A small-molecule ligand and the protein it binds are described below.
Small molecule (SMILES): CC(C)=CCC[C@@]1(C)Oc2ccc(C(=O)O)cc2C[C@@H]1O

Binding-site contacts:
Ligand atom C19 contacts residue ALA50 of chain 2.B at 3.4 Å (hydrophobic).
Ligand atom C23 contacts residue VAL94 of chain 2.B at 3.8 Å (hydrophobic).
Ligand atom C18 contacts residue ALA50 of chain 2.B at 3.7 Å (hydrophobic).
Ligand atom O39 contacts residue MET130 of chain 2.B at 3.6 Å.
Ligand atom C6 contacts residue PHE93 of chain 2.B at 3.8 Å (hydrophobic).
Ligand atom C15 contacts residue HIS102 of chain 2.B at 3.6 Å.
Ligand atom C4 contacts residue PHE93 of chain 2.B at 3.9 Å (hydrophobic).
Ligand atom C21 contacts residue TYR90 of chain 2.B at 3.7 Å (hydrophobic).
Ligand atom C11 contacts residue PRO157 of chain 2.B at 3.4 Å (hydrophobic).
Ligand atom C9 contacts residue HIS102 of chain 2.B at 3.5 Å.
Ligand atom O16 contacts residue LEU75 of chain 2.B at 3.5 Å.
Ligand atom C6 contacts residue TYR153 of chain 2.B at 3.9 Å (hydrophobic).
Ligand atom C21 contacts residue ALA50 of chain 2.B at 3.6 Å (hydrophobic).
Ligand atom C7 contacts residue GLU136 of chain 2.B at 3.7 Å.
Ligand atom C3 contacts residue HIS102 of chain 2.B at 3.6 Å.
Ligand atom C4 contacts residue TRP118 of chain 2.B at 3.7 Å (hydrophobic).
Ligand atom C8 contacts residue TYR46 of chain 2.B at 3.6 Å (hydrophobic).
Ligand atom C17 contacts residue HIS102 of chain 2.B at 3.7 Å.
Ligand atom C8 contacts residue GLU136 of chain 2.B at 3.7 Å.
Ligand atom C18 contacts residue TYR46 of chain 2.B at 3.6 Å (hydrophobic).
Ligand atom C1 contacts residue PHE93 of chain 2.B at 3.6 Å (hydrophobic).
Ligand atom C11 contacts residue TYR153 of chain 2.B at 3.5 Å (hydrophobic).
Ligand atom C17 contacts residue ALA50 of chain 2.B at 3.8 Å (hydrophobic).
Ligand atom C7 contacts residue TRP118 of chain 2.B at 3.9 Å (hydrophobic).
Ligand atom C19 contacts residue TYR46 of chain 2.B at 3.5 Å (hydrophobic).
Ligand atom C15 contacts residue TRP118 of chain 2.B at 3.7 Å (hydrophobic).
Ligand atom O39 contacts residue PRO157 of chain 2.B at 3.6 Å.
Ligand atom O16 contacts residue TYR46 of chain 2.B at 2.7 Å (h-bond).
Ligand atom C2 contacts residue HIS102 of chain 2.B at 3.7 Å.
Ligand atom C2 contacts residue PHE93 of chain 2.B at 3.6 Å (hydrophobic).
Ligand atom C22 contacts residue ALA50 of chain 2.B at 3.8 Å (hydrophobic).
Ligand atom O10 contacts residue HIS102 of chain 2.B at 2.8 Å (h-bond).
Ligand atom O13 contacts residue PRO157 of chain 2.B at 3.1 Å.
Ligand atom C17 contacts residue TYR46 of chain 2.B at 3.7 Å (hydrophobic).
Ligand atom O16 contacts residue GLU136 of chain 2.B at 2.6 Å (salt-bridge).
Ligand atom C5 contacts residue TRP118 of chain 2.B at 3.9 Å (hydrophobic).
Ligand atom C23 contacts residue TYR90 of chain 2.B at 3.4 Å (hydrophobic).
Ligand atom C3 contacts residue PHE93 of chain 2.B at 3.6 Å (hydrophobic).
Ligand atom O13 contacts residue TYR153 of chain 2.B at 2.4 Å (h-bond).
Ligand atom C5 contacts residue TYR153 of chain 2.B at 3.3 Å (hydrophobic).

Sequence of chain 2.B:
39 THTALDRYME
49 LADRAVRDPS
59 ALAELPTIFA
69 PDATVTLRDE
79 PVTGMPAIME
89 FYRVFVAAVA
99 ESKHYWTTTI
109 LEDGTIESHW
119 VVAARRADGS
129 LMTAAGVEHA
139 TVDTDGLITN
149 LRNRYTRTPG